Sequence of chain 1.A:
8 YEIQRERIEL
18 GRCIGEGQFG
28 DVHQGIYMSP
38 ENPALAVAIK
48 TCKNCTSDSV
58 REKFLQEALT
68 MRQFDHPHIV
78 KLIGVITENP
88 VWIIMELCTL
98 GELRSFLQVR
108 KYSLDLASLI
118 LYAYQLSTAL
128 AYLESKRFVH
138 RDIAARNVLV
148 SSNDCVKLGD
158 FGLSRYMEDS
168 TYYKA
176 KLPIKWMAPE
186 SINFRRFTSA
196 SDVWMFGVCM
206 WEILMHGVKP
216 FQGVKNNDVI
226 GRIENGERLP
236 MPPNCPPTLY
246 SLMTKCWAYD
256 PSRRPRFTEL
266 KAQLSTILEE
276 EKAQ

Binding-site contacts:
Ligand atom C16 contacts residue GLU23 of chain 1.A at 3.5 Å.
Ligand atom C31 contacts residue GLY98 of chain 1.A at 3.7 Å.
Ligand atom C6 contacts residue LEU146 of chain 1.A at 3.6 Å (hydrophobic).
Ligand atom C24 contacts residue ASN144 of chain 1.A at 3.5 Å.
Ligand atom C24 contacts residue SER161 of chain 1.A at 3.5 Å.
Ligand atom O22 contacts residue LEU146 of chain 1.A at 3.6 Å.
Ligand atom C6 contacts residue GLU93 of chain 1.A at 3.3 Å.
Ligand atom C4 contacts residue LEU146 of chain 1.A at 3.5 Å (hydrophobic).
Ligand atom N1 contacts residue CYS95 of chain 1.A at 3.0 Å (h-bond).
Ligand atom C35 contacts residue THR96 of chain 1.A at 3.4 Å.
Ligand atom C26 contacts residue GLY98 of chain 1.A at 3.6 Å.
Ligand atom C24 contacts residue LEU160 of chain 1.A at 3.6 Å (hydrophobic).
Ligand atom O22 contacts residue GLY156 of chain 1.A at 3.4 Å.
Ligand atom C35 contacts residue ARG19 of chain 1.A at 3.5 Å.
Ligand atom F9 contacts residue ASP157 of chain 1.A at 3.1 Å.
Ligand atom N25 contacts residue LEU94 of chain 1.A at 3.7 Å.
Ligand atom C30 contacts residue GLY98 of chain 1.A at 3.6 Å.
Ligand atom C16 contacts residue TYR170 of chain 1.A at 3.6 Å (hydrophobic).
Ligand atom C15 contacts residue GLU23 of chain 1.A at 3.5 Å.
Ligand atom F11 contacts residue LEU160 of chain 1.A at 3.5 Å.
Ligand atom C24 contacts residue ASP157 of chain 1.A at 3.6 Å.
Ligand atom C26 contacts residue CYS95 of chain 1.A at 3.5 Å (hydrophobic).
Ligand atom F10 contacts residue GLU93 of chain 1.A at 3.6 Å.
Ligand atom F11 contacts residue ALA45 of chain 1.A at 3.7 Å.
Ligand atom O23 contacts residue LEU160 of chain 1.A at 3.5 Å.
Ligand atom C34 contacts residue ARG19 of chain 1.A at 3.6 Å.
Ligand atom C21 contacts residue ARG143 of chain 1.A at 3.5 Å.
Ligand atom C29 contacts residue GLY98 of chain 1.A at 3.5 Å.
Ligand atom C5 contacts residue LEU146 of chain 1.A at 3.5 Å (hydrophobic).
Ligand atom F10 contacts residue MET92 of chain 1.A at 3.2 Å.
Ligand atom F9 contacts residue LEU146 of chain 1.A at 3.6 Å.
Ligand atom C6 contacts residue ALA45 of chain 1.A at 3.6 Å (hydrophobic).
Ligand atom C27 contacts residue GLY98 of chain 1.A at 3.7 Å.
Ligand atom N25 contacts residue CYS95 of chain 1.A at 2.9 Å (h-bond).
Ligand atom C5 contacts residue ALA45 of chain 1.A at 3.7 Å (hydrophobic).
Ligand atom N3 contacts residue LEU146 of chain 1.A at 3.7 Å.
Ligand atom O23 contacts residue ASP157 of chain 1.A at 3.5 Å (salt-bridge).
Ligand atom N3 contacts residue ILE21 of chain 1.A at 3.7 Å.
Ligand atom C29 contacts residue CYS95 of chain 1.A at 3.3 Å (hydrophobic).
Ligand atom N1 contacts residue LEU146 of chain 1.A at 3.7 Å.

A small-molecule ligand and the protein it binds are described below.
Small molecule (SMILES): CN(c1ncccc1CNc1nc(Nc2ccc3c(c2)CCC(=O)N3)ncc1C(F)(F)F)S(C)(=O)=O